Sequence of chain 1.A:
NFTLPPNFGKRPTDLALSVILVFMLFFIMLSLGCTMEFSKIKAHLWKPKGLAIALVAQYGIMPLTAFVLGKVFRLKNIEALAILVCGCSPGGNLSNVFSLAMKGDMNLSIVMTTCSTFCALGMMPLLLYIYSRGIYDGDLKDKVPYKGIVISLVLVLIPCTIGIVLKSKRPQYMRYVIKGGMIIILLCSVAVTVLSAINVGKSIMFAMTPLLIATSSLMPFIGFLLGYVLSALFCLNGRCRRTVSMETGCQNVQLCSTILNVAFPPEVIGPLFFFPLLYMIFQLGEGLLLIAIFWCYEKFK

Binding-site contacts:
Ligand atom C2 contacts residue THR1 of chain 1.E at 1.4 Å.
Ligand atom C03 contacts residue LEU131 of chain 1.A at 4.0 Å (hydrophobic).
Ligand atom C01 contacts residue PHE128 of chain 1.A at 4.3 Å (hydrophobic).
Ligand atom C05 contacts residue GLY132 of chain 1.A at 4.3 Å.
Ligand atom N16 contacts residue THR1 of chain 1.E at 3.6 Å.
Ligand atom C07 contacts residue LEU131 of chain 1.A at 4.0 Å (hydrophobic).
Ligand atom O15 contacts residue VAL154 of chain 1.A at 4.4 Å.
Ligand atom C10 contacts residue TYR156 of chain 1.A at 4.0 Å (hydrophobic).
Ligand atom C06 contacts residue LEU131 of chain 1.A at 4.3 Å (hydrophobic).
Ligand atom C1 contacts residue THR1 of chain 1.E at 2.3 Å.
Ligand atom C03 contacts residue GLY132 of chain 1.A at 4.1 Å.
Ligand atom O2 contacts residue ASN2 of chain 1.E at 3.7 Å.
Ligand atom O2 contacts residue LEU3 of chain 1.E at 4.4 Å.
Ligand atom C07 contacts residue TYR156 of chain 1.A at 4.3 Å (hydrophobic).
Ligand atom C09 contacts residue TYR156 of chain 1.A at 3.9 Å (hydrophobic).
Ligand atom C1 contacts residue ASN2 of chain 1.E at 3.7 Å.
Ligand atom C04 contacts residue GLY132 of chain 1.A at 4.2 Å.
Ligand atom C2 contacts residue ASN2 of chain 1.E at 3.4 Å.
Ligand atom C14 contacts residue TYR156 of chain 1.A at 4.2 Å (hydrophobic).
Ligand atom C2 contacts residue ASP152 of chain 1.A at 3.7 Å.
Ligand atom C03 contacts residue PHE128 of chain 1.A at 4.2 Å (hydrophobic).
Ligand atom C08 contacts residue TYR156 of chain 1.A at 4.3 Å (hydrophobic).
Ligand atom C1 contacts residue ASP152 of chain 1.A at 3.5 Å.
Ligand atom C01 contacts residue GLY132 of chain 1.A at 4.1 Å.
Ligand atom C02 contacts residue PHE128 of chain 1.A at 4.3 Å (hydrophobic).
Ligand atom C11 contacts residue TYR156 of chain 1.A at 3.6 Å (hydrophobic).
Ligand atom O2 contacts residue THR1 of chain 1.E at 2.4 Å (h-bond).
Ligand atom C05 contacts residue LEU131 of chain 1.A at 4.1 Å (hydrophobic).
Ligand atom O15 contacts residue TYR156 of chain 1.A at 3.2 Å.
Ligand atom C12 contacts residue TYR156 of chain 1.A at 4.4 Å (hydrophobic).

The protein below binds the small molecule below.
Small molecule (SMILES): CCCCCCCCCCCCCC(=O)NCC(=O)O

Sequence of chain 1.E:
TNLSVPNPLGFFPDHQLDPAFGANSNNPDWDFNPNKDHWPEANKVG